Sequence of chain 1.YA:
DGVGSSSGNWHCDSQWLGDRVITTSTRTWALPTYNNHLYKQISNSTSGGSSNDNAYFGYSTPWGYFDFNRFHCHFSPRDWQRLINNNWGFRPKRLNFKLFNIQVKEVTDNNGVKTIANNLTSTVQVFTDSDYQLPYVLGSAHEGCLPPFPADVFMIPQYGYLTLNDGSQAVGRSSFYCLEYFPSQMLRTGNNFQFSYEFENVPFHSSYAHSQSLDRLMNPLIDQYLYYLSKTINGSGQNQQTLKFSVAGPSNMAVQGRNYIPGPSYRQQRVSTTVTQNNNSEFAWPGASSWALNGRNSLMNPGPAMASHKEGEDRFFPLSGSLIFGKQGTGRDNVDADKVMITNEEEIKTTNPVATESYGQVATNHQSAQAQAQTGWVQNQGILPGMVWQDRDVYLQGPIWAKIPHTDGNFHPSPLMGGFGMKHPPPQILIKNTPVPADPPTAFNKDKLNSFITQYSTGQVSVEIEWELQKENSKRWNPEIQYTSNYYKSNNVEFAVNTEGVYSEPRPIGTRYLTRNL

The protein below binds the small molecule below.
Small molecule (SMILES): OC[C@H]1O[C@@H](O)[C@H](O)[C@@H](O)[C@H]1O

Sequence of chain 1.WA:
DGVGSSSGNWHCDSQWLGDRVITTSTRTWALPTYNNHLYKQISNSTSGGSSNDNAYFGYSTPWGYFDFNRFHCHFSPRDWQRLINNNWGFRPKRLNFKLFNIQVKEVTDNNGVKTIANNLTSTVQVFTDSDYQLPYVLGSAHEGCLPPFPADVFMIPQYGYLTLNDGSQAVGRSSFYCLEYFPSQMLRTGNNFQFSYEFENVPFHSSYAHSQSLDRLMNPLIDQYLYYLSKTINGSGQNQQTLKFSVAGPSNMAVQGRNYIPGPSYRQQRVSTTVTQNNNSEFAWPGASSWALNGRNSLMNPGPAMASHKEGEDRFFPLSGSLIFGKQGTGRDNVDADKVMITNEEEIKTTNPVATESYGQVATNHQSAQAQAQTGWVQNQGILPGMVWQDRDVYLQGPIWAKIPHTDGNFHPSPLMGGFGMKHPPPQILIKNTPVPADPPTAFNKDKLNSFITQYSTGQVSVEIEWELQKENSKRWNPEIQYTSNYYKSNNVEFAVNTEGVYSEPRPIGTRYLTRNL

Binding-site contacts:
Ligand atom O4 contacts residue TRP285 of chain 1.WA at 3.2 Å.
Ligand atom O2 contacts residue ASN252 of chain 1.YA at 3.1 Å (h-bond).
Ligand atom C2 contacts residue ASN252 of chain 1.YA at 4.4 Å.
Ligand atom O1 contacts residue ASN252 of chain 1.YA at 4.2 Å.
Ligand atom O6 contacts residue TRP285 of chain 1.WA at 3.2 Å (h-bond).
Ligand atom C6 contacts residue TRP285 of chain 1.WA at 3.4 Å (hydrophobic).
Ligand atom O3 contacts residue TRP285 of chain 1.WA at 3.9 Å.
Ligand atom O2 contacts residue TRP285 of chain 1.WA at 4.3 Å.
Ligand atom C2 contacts residue TRP285 of chain 1.WA at 3.5 Å (hydrophobic).
Ligand atom C5 contacts residue TRP285 of chain 1.WA at 3.7 Å (hydrophobic).
Ligand atom O2 contacts residue VAL255 of chain 1.YA at 3.9 Å.
Ligand atom C3 contacts residue TRP285 of chain 1.WA at 4.0 Å (hydrophobic).
Ligand atom C1 contacts residue TRP285 of chain 1.WA at 3.5 Å (hydrophobic).
Ligand atom O1 contacts residue ALA254 of chain 1.YA at 4.3 Å.
Ligand atom O5 contacts residue TRP285 of chain 1.WA at 3.1 Å (h-bond).
Ligand atom C4 contacts residue TRP285 of chain 1.WA at 4.0 Å (hydrophobic).
Ligand atom O1 contacts residue TRP285 of chain 1.WA at 3.1 Å.
Ligand atom O1 contacts residue VAL255 of chain 1.YA at 4.0 Å.